Sequence of chain 1.A:
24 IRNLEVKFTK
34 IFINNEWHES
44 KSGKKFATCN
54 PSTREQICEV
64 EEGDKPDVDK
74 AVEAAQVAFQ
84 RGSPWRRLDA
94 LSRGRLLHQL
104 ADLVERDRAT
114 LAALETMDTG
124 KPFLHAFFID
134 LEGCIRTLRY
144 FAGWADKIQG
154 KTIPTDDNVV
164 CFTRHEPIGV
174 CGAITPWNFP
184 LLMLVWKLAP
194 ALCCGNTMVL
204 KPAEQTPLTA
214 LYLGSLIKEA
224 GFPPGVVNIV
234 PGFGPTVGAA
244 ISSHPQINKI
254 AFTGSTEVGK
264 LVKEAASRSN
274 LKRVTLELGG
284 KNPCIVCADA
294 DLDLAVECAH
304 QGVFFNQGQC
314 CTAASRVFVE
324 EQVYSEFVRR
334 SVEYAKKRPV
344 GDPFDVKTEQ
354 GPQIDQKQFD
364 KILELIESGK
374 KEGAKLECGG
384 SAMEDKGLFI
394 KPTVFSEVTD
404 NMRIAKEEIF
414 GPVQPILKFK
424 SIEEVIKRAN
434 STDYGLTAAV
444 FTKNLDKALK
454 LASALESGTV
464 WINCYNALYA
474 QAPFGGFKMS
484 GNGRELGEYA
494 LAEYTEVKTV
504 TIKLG

The protein below binds the small molecule below.
Small molecule (SMILES): COc1ccc(-c2cn3cc(-c4cc(OC)cc(OC)c4)ccc3n2)cc1

Binding-site contacts:
Ligand atom C16 contacts residue ILE132 of chain 1.A at 4.5 Å (hydrophobic).
Ligand atom C21 contacts residue LEU471 of chain 1.A at 3.8 Å (hydrophobic).
Ligand atom C04 contacts residue LEU489 of chain 1.A at 4.5 Å (hydrophobic).
Ligand atom O01 contacts residue LEU471 of chain 1.A at 4.1 Å.
Ligand atom C16 contacts residue GLY136 of chain 1.A at 4.4 Å.
Ligand atom C07 contacts residue ILE132 of chain 1.A at 4.0 Å (hydrophobic).
Ligand atom C01 contacts residue ASN469 of chain 1.A at 4.3 Å.
Ligand atom C07 contacts residue GLY136 of chain 1.A at 4.2 Å.
Ligand atom O02 contacts residue TRP189 of chain 1.A at 3.6 Å.
Ligand atom C18 contacts residue ILE132 of chain 1.A at 4.3 Å (hydrophobic).
Ligand atom C17 contacts residue ILE132 of chain 1.A at 3.7 Å (hydrophobic).
Ligand atom C19 contacts residue LEU185 of chain 1.A at 3.9 Å (hydrophobic).
Ligand atom C20 contacts residue LEU471 of chain 1.A at 4.2 Å (hydrophobic).
Ligand atom O02 contacts residue LEU185 of chain 1.A at 4.5 Å.
Ligand atom C01 contacts residue PHE308 of chain 1.A at 4.5 Å (hydrophobic).
Ligand atom O01 contacts residue ILE132 of chain 1.A at 4.2 Å.
Ligand atom C06 contacts residue ILE132 of chain 1.A at 4.3 Å (hydrophobic).
Ligand atom C06 contacts residue LEU471 of chain 1.A at 4.5 Å (hydrophobic).
Ligand atom C20 contacts residue GLY136 of chain 1.A at 3.9 Å.
Ligand atom C08 contacts residue ILE132 of chain 1.A at 4.5 Å (hydrophobic).
Ligand atom C16 contacts residue LEU471 of chain 1.A at 4.1 Å (hydrophobic).
Ligand atom C04 contacts residue THR140 of chain 1.A at 3.6 Å.
Ligand atom C21 contacts residue GLY136 of chain 1.A at 3.6 Å.
Ligand atom C04 contacts residue LEU471 of chain 1.A at 4.2 Å (hydrophobic).
Ligand atom C04 contacts residue ALA473 of chain 1.A at 4.0 Å (hydrophobic).
Ligand atom O02 contacts residue GLY136 of chain 1.A at 3.9 Å.
Ligand atom O02 contacts residue LEU489 of chain 1.A at 4.3 Å.
Ligand atom C04 contacts residue TYR472 of chain 1.A at 4.3 Å (hydrophobic).
Ligand atom C07 contacts residue GLU135 of chain 1.A at 4.0 Å.
Ligand atom C18 contacts residue LEU471 of chain 1.A at 4.3 Å (hydrophobic).
Ligand atom C05 contacts residue LEU471 of chain 1.A at 4.1 Å (hydrophobic).
Ligand atom C08 contacts residue GLU135 of chain 1.A at 3.9 Å.
Ligand atom O02 contacts residue THR140 of chain 1.A at 4.0 Å.
Ligand atom C20 contacts residue LEU185 of chain 1.A at 4.5 Å (hydrophobic).
Ligand atom C07 contacts residue PHE131 of chain 1.A at 4.3 Å (hydrophobic).
Ligand atom C08 contacts residue PHE131 of chain 1.A at 3.7 Å (hydrophobic).
Ligand atom C19 contacts residue LEU471 of chain 1.A at 4.0 Å (hydrophobic).
Ligand atom C04 contacts residue GLY136 of chain 1.A at 3.9 Å.
Ligand atom C19 contacts residue TRP189 of chain 1.A at 4.0 Å (hydrophobic).
Ligand atom C01 contacts residue ILE132 of chain 1.A at 4.3 Å (hydrophobic).